Sequence of chain 1.D:
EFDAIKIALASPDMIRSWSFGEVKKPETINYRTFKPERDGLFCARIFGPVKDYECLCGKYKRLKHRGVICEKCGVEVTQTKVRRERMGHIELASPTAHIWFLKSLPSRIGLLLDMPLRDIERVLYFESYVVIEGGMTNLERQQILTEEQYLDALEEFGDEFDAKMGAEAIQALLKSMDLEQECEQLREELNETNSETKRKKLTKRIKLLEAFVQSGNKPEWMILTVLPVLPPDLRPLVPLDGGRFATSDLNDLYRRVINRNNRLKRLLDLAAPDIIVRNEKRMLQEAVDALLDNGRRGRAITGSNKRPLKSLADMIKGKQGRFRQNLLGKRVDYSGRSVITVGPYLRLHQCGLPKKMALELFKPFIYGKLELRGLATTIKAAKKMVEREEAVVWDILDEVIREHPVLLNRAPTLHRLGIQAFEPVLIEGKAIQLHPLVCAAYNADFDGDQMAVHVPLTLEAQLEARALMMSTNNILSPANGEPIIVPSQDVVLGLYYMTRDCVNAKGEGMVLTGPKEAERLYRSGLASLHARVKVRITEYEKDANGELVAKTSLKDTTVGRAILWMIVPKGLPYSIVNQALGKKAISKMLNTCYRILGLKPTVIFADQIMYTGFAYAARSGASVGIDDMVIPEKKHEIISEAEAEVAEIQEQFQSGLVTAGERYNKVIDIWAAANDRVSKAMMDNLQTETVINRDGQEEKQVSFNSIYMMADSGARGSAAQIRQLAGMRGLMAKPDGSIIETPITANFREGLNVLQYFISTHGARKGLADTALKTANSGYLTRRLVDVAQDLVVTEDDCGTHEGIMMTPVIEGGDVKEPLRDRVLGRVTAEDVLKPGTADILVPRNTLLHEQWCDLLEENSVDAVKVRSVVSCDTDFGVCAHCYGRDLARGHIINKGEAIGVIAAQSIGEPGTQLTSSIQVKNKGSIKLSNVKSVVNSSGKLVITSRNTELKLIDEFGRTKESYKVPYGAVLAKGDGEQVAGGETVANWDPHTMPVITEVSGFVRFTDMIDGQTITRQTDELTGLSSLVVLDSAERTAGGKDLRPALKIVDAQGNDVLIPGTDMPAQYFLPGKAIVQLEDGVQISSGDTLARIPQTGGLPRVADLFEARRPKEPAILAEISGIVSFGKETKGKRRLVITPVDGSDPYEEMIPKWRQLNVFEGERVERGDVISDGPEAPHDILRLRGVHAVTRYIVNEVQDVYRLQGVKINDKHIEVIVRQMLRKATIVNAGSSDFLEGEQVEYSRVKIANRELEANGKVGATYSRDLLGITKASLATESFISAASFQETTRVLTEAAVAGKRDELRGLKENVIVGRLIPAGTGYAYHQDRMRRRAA

Binding-site contacts:
Ligand atom O4 contacts residue PHE522 of chain 1.F at 4.4 Å.
Ligand atom C10 contacts residue ILE511 of chain 1.F at 3.7 Å (hydrophobic).
Ligand atom C12 contacts residue PHE522 of chain 1.F at 3.9 Å (hydrophobic).
Ligand atom C13 contacts residue LEU255 of chain 1.D at 4.0 Å (hydrophobic).
Ligand atom C4 contacts residue PHE522 of chain 1.F at 3.6 Å (hydrophobic).
Ligand atom C15 contacts residue ARG259 of chain 1.D at 4.3 Å.
Ligand atom C16 contacts residue ARG259 of chain 1.D at 3.7 Å.
Ligand atom C1 contacts residue PHE522 of chain 1.F at 4.0 Å (hydrophobic).
Ligand atom C14 contacts residue ASP256 of chain 1.D at 4.2 Å.
Ligand atom O2 contacts residue ASP256 of chain 1.D at 2.4 Å (salt-bridge).
Ligand atom C13 contacts residue ASP256 of chain 1.D at 3.7 Å.
Ligand atom C3 contacts residue PHE522 of chain 1.F at 3.5 Å (hydrophobic).
Ligand atom C1 contacts residue LEU255 of chain 1.D at 4.2 Å (hydrophobic).
Ligand atom C15 contacts residue LEU255 of chain 1.D at 4.5 Å (hydrophobic).
Ligand atom C11 contacts residue LEU519 of chain 1.F at 3.7 Å (hydrophobic).

Sequence of chain 1.F:
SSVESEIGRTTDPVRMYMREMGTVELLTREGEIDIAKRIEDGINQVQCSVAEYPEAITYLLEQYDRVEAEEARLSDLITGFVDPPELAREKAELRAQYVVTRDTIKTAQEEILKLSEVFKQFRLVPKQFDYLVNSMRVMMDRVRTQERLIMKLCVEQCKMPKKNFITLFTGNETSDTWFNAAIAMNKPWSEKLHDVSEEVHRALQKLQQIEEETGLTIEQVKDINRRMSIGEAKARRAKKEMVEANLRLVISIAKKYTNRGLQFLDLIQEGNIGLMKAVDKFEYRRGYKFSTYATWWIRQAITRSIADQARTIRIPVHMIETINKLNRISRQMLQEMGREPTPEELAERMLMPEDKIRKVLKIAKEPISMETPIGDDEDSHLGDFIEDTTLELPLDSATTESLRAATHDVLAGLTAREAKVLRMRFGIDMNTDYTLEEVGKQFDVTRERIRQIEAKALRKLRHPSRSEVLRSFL

The protein below binds the small molecule below.
Small molecule (SMILES): C[C@H](CCC(=O)NCCC[N+](C)(C)CC(O)CS(=O)(=O)O)[C@H]1CC[C@H]2[C@@H]3[C@H](O)C[C@@H]4C[C@H](O)CC[C@]4(C)[C@H]3C[C@H](O)[C@]12C